Sequence of chain 1.C:
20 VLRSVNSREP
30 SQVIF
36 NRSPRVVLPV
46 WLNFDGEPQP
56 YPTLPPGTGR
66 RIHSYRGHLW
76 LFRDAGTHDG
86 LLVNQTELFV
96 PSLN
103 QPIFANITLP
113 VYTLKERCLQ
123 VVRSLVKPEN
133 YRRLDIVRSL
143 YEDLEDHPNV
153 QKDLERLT

Binding-site contacts:
Ligand atom N19 contacts residue ARG65 of chain 1.C at 2.8 Å (salt-bridge).
Ligand atom C22 contacts residue TYR56 of chain 1.C at 3.7 Å (hydrophobic).
Ligand atom C22 contacts residue ILE67 of chain 1.C at 3.6 Å (hydrophobic).
Ligand atom C28 contacts residue TYR56 of chain 1.C at 3.5 Å (hydrophobic).
Ligand atom O27 contacts residue SER69 of chain 1.C at 2.8 Å (h-bond).
Ligand atom S21 contacts residue TYR56 of chain 1.C at 3.8 Å.
Ligand atom C09 contacts residue TYR56 of chain 1.C at 3.5 Å (hydrophobic).
Ligand atom C28 contacts residue TRP46 of chain 1.C at 3.5 Å (hydrophobic).
Ligand atom C31 contacts residue PHE49 of chain 1.C at 3.7 Å (hydrophobic).
Ligand atom C16 contacts residue PRO57 of chain 1.C at 3.7 Å (hydrophobic).
Ligand atom C26 contacts residue HIS73 of chain 1.C at 3.7 Å.
Ligand atom C15 contacts residue TYR56 of chain 1.C at 3.6 Å (hydrophobic).
Ligand atom S21 contacts residue PRO57 of chain 1.C at 3.8 Å.
Ligand atom C23 contacts residue HIS68 of chain 1.C at 3.7 Å.
Ligand atom O27 contacts residue TYR70 of chain 1.C at 3.8 Å.
Ligand atom C04 contacts residue TYR56 of chain 1.C at 3.4 Å (hydrophobic).
Ligand atom C25 contacts residue TYR56 of chain 1.C at 3.6 Å (hydrophobic).
Ligand atom C20 contacts residue ARG65 of chain 1.C at 3.7 Å.
Ligand atom C32 contacts residue PHE49 of chain 1.C at 3.6 Å (hydrophobic).
Ligand atom O29 contacts residue TYR70 of chain 1.C at 3.6 Å.
Ligand atom C12 contacts residue TYR56 of chain 1.C at 3.8 Å (hydrophobic).
Ligand atom C25 contacts residue HIS68 of chain 1.C at 3.6 Å.
Ligand atom C20 contacts residue PRO57 of chain 1.C at 3.0 Å (hydrophobic).
Ligand atom C06 contacts residue TYR70 of chain 1.C at 3.7 Å (hydrophobic).
Ligand atom N01 contacts residue TRP46 of chain 1.C at 3.8 Å.
Ligand atom C16 contacts residue ILE67 of chain 1.C at 3.8 Å (hydrophobic).
Ligand atom O27 contacts residue HIS73 of chain 1.C at 2.7 Å (h-bond).
Ligand atom C02 contacts residue TRP46 of chain 1.C at 3.5 Å (hydrophobic).
Ligand atom N10 contacts residue HIS68 of chain 1.C at 2.8 Å (h-bond).
Ligand atom C08 contacts residue TYR56 of chain 1.C at 3.8 Å (hydrophobic).
Ligand atom N19 contacts residue PRO57 of chain 1.C at 3.7 Å.
Ligand atom C25 contacts residue TRP75 of chain 1.C at 3.4 Å (hydrophobic).
Ligand atom C03 contacts residue TRP46 of chain 1.C at 3.8 Å (hydrophobic).
Ligand atom N07 contacts residue TYR56 of chain 1.C at 3.7 Å.
Ligand atom C09 contacts residue HIS68 of chain 1.C at 3.5 Å.
Ligand atom C23 contacts residue TYR56 of chain 1.C at 3.8 Å (hydrophobic).
Ligand atom C08 contacts residue HIS68 of chain 1.C at 3.3 Å.
Ligand atom O24 contacts residue TYR56 of chain 1.C at 2.6 Å (h-bond).
Ligand atom C17 contacts residue ARG65 of chain 1.C at 3.8 Å.
Ligand atom C26 contacts residue TRP75 of chain 1.C at 3.7 Å (hydrophobic).

The small molecule below binds the protein below.
Small molecule (SMILES): Cc1ncsc1-c1ccc(CNC(=O)[C@@H]2C[C@@H](O)CN2C(=O)c2cccc(N)c2C)cc1